Binding-site contacts:
Ligand atom O1 contacts residue LEU237 of chain 1.B at 3.5 Å.
Ligand atom C6 contacts residue GLY236 of chain 1.B at 3.9 Å.
Ligand atom C4 contacts residue GLY236 of chain 1.B at 4.2 Å.
Ligand atom O4 contacts residue ASP108 of chain 1.B at 2.6 Å (salt-bridge).
Ligand atom C6 contacts residue ALA107 of chain 1.B at 4.4 Å (hydrophobic).
Ligand atom O4 contacts residue LEU237 of chain 1.B at 2.8 Å (h-bond).
Ligand atom C3 contacts residue PHE150 of chain 1.B at 3.6 Å (hydrophobic).
Ligand atom C5 contacts residue PHE150 of chain 1.B at 3.7 Å (hydrophobic).
Ligand atom O2 contacts residue ASN152 of chain 1.B at 3.5 Å (h-bond).
Ligand atom O4 contacts residue ALA107 of chain 1.B at 4.2 Å.
Ligand atom O6 contacts residue TYR241 of chain 1.B at 3.2 Å.
Ligand atom O6 contacts residue SER238 of chain 1.B at 3.5 Å.
Ligand atom O3 contacts residue ASN152 of chain 1.B at 3.1 Å (h-bond).
Ligand atom C4 contacts residue LEU237 of chain 1.B at 3.9 Å (hydrophobic).
Ligand atom C6 contacts residue PHE150 of chain 1.B at 4.3 Å (hydrophobic).
Ligand atom O6 contacts residue PHE150 of chain 1.B at 4.3 Å.
Ligand atom C3 contacts residue ASN152 of chain 1.B at 3.5 Å.
Ligand atom C2 contacts residue LEU237 of chain 1.B at 4.0 Å (hydrophobic).
Ligand atom C4 contacts residue ASP108 of chain 1.B at 3.3 Å.
Ligand atom O3 contacts residue ASP108 of chain 1.B at 2.9 Å (salt-bridge).
Ligand atom O3 contacts residue PHE150 of chain 1.B at 4.0 Å.
Ligand atom C3 contacts residue GLY126 of chain 1.B at 4.2 Å.
Ligand atom O4 contacts residue THR235 of chain 1.B at 4.3 Å.
Ligand atom O5 contacts residue LEU237 of chain 1.B at 3.4 Å.
Ligand atom C4 contacts residue PHE150 of chain 1.B at 3.8 Å (hydrophobic).
Ligand atom O3 contacts residue GLY126 of chain 1.B at 2.9 Å (h-bond).
Ligand atom C5 contacts residue LEU237 of chain 1.B at 3.9 Å (hydrophobic).
Ligand atom O4 contacts residue GLY125 of chain 1.B at 4.2 Å.
Ligand atom C6 contacts residue LEU237 of chain 1.B at 3.4 Å (hydrophobic).
Ligand atom C6 contacts residue TYR241 of chain 1.B at 3.7 Å (hydrophobic).
Ligand atom O5 contacts residue SER238 of chain 1.B at 4.3 Å.
Ligand atom C6 contacts residue SER238 of chain 1.B at 3.7 Å.
Ligand atom O1 contacts residue PEG1 of chain 1.O at 2.3 Å (h-bond).
Ligand atom O3 contacts residue GLY125 of chain 1.B at 3.7 Å.
Ligand atom O4 contacts residue GLY236 of chain 1.B at 3.2 Å.
Ligand atom C1 contacts residue LEU237 of chain 1.B at 3.9 Å (hydrophobic).
Ligand atom C2 contacts residue ASN152 of chain 1.B at 4.1 Å.
Ligand atom C4 contacts residue ALA107 of chain 1.B at 4.2 Å (hydrophobic).
Ligand atom C1 contacts residue PEG1 of chain 1.O at 3.6 Å.
Ligand atom C3 contacts residue ASP108 of chain 1.B at 3.7 Å.

A small-molecule ligand and the protein it binds are described below.
Small molecule (SMILES): OC[C@H]1O[C@@H](O)[C@H](O)[C@@H](O)[C@H]1O

Sequence of chain 1.B:
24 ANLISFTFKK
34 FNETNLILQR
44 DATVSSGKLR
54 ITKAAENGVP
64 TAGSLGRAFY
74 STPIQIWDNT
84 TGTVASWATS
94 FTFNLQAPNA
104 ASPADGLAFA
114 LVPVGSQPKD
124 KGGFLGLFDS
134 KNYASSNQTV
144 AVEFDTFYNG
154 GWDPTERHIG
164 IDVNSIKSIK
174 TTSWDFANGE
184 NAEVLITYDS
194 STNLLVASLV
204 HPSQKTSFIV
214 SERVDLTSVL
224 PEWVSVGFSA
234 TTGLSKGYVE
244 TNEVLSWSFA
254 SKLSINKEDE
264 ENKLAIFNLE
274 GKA